Sequence of chain 2.A:
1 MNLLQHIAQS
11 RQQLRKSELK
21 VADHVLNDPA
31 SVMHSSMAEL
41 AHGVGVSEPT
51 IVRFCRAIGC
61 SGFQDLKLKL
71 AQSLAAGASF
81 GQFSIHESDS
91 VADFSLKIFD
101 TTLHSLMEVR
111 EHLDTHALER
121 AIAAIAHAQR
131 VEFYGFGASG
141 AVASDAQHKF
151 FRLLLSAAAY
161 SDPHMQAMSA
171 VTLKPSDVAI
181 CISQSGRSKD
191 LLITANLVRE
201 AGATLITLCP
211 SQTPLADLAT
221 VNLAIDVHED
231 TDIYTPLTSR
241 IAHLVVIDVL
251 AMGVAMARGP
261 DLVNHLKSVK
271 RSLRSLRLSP

Sequence of chain 3.A:
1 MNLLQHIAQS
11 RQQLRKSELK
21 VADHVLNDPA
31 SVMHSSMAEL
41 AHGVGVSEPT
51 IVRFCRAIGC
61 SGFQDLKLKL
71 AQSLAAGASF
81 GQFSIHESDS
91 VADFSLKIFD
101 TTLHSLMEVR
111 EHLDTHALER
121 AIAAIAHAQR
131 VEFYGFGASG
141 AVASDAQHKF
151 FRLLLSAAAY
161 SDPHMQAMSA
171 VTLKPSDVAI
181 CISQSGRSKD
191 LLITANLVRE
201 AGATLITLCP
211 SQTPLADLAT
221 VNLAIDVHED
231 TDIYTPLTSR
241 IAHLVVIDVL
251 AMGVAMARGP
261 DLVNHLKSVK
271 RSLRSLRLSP

The protein below binds the small molecule below.
Small molecule (SMILES): O=C(O)C(=O)C[C@@H](O)[C@H](O)COP(=O)(O)O

Binding-site contacts:
Ligand atom OAE contacts residue HIS164 of chain 3.A at 2.7 Å.
Ligand atom CAN contacts residue PHE136 of chain 2.A at 3.8 Å (hydrophobic).
Ligand atom CAL contacts residue MET168 of chain 3.A at 3.5 Å (hydrophobic).
Ligand atom OAA contacts residue MET168 of chain 3.A at 3.4 Å (h-bond).
Ligand atom CAL contacts residue LYS270 of chain 1.A at 3.3 Å.
Ligand atom OAH contacts residue SER183 of chain 2.A at 3.4 Å.
Ligand atom OAE contacts residue ARG277 of chain 1.A at 3.1 Å (salt-bridge).
Ligand atom PAP contacts residue SER188 of chain 2.A at 3.5 Å.
Ligand atom CAM contacts residue PRO236 of chain 2.A at 3.8 Å (hydrophobic).
Ligand atom PAP contacts residue GLN184 of chain 2.A at 3.7 Å.
Ligand atom OAC contacts residue SER185 of chain 2.A at 2.7 Å (h-bond).
Ligand atom OAD contacts residue PHE136 of chain 2.A at 3.6 Å.
Ligand atom CAN contacts residue ARG277 of chain 1.A at 3.7 Å.
Ligand atom OXT contacts residue THR231 of chain 2.A at 3.7 Å.
Ligand atom CAL contacts residue ARG152 of chain 1.A at 3.5 Å.
Ligand atom CAI contacts residue PHE136 of chain 2.A at 3.1 Å (hydrophobic).
Ligand atom OAH contacts residue GLN184 of chain 2.A at 3.0 Å (h-bond).
Ligand atom PAP contacts residue SER183 of chain 2.A at 3.4 Å.
Ligand atom CAM contacts residue LEU273 of chain 1.A at 3.8 Å (hydrophobic).
Ligand atom OAA contacts residue ARG152 of chain 1.A at 2.7 Å (salt-bridge).
Ligand atom OAA contacts residue HIS148 of chain 1.A at 2.7 Å (h-bond).
Ligand atom CAO contacts residue ARG277 of chain 1.A at 2.9 Å.
Ligand atom OAG contacts residue SER188 of chain 2.A at 2.5 Å (h-bond).
Ligand atom OAF contacts residue ARG152 of chain 1.A at 2.8 Å (salt-bridge).
Ligand atom OAD contacts residue ALA138 of chain 2.A at 2.9 Å (h-bond).
Ligand atom OAF contacts residue PRO236 of chain 2.A at 3.6 Å.
Ligand atom OAK contacts residue ARG277 of chain 1.A at 3.5 Å (salt-bridge).
Ligand atom OXT contacts residue PRO236 of chain 2.A at 3.6 Å.
Ligand atom OAC contacts residue GLN184 of chain 2.A at 3.3 Å (h-bond).
Ligand atom OAK contacts residue SER188 of chain 2.A at 3.4 Å (h-bond).
Ligand atom OAD contacts residue GLY137 of chain 2.A at 3.6 Å.
Ligand atom CAM contacts residue LYS270 of chain 1.A at 3.5 Å.
Ligand atom OXT contacts residue ARG277 of chain 1.A at 3.2 Å (salt-bridge).
Ligand atom OAH contacts residue SER139 of chain 2.A at 2.7 Å (h-bond).
Ligand atom OAC contacts residue SER183 of chain 2.A at 3.3 Å (h-bond).
Ligand atom CAL contacts residue PRO236 of chain 2.A at 3.5 Å (hydrophobic).
Ligand atom OAG contacts residue SER183 of chain 2.A at 2.7 Å (h-bond).
Ligand atom CAI contacts residue HIS164 of chain 3.A at 3.8 Å.
Ligand atom OAF contacts residue LYS270 of chain 1.A at 2.5 Å (salt-bridge).
Ligand atom OXT contacts residue LYS270 of chain 1.A at 2.8 Å (salt-bridge).

Sequence of chain 1.A:
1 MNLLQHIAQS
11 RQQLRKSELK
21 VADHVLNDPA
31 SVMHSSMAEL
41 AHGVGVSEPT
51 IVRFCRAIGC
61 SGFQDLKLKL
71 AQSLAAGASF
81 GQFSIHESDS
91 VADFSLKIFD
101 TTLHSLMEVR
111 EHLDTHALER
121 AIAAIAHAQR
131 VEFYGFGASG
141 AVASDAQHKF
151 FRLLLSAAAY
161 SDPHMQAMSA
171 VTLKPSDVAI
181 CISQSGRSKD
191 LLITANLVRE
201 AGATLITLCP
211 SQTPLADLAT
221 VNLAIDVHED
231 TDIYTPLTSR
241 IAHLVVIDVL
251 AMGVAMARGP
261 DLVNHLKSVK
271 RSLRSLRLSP